This small molecule binds to this protein.
Small molecule (SMILES): CC(=O)N[C@@H]1[C@@H](O)[C@H](O)[C@@H](CO)O[C@H]1O

Sequence of chain 17.B:
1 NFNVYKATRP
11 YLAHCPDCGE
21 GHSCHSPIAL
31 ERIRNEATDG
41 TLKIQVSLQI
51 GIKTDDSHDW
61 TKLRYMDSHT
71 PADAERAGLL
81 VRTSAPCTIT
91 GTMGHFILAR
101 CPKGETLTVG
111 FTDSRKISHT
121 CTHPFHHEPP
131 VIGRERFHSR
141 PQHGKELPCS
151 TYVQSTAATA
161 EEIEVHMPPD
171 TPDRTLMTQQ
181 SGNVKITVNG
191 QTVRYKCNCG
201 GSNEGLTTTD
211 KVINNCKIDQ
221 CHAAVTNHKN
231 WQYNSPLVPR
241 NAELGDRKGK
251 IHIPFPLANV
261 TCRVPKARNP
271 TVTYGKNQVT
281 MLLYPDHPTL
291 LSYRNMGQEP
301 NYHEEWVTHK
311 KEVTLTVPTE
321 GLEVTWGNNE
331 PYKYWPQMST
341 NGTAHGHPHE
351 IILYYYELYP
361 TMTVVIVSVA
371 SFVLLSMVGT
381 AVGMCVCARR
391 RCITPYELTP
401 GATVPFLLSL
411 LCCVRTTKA

Sequence of chain 17.A:
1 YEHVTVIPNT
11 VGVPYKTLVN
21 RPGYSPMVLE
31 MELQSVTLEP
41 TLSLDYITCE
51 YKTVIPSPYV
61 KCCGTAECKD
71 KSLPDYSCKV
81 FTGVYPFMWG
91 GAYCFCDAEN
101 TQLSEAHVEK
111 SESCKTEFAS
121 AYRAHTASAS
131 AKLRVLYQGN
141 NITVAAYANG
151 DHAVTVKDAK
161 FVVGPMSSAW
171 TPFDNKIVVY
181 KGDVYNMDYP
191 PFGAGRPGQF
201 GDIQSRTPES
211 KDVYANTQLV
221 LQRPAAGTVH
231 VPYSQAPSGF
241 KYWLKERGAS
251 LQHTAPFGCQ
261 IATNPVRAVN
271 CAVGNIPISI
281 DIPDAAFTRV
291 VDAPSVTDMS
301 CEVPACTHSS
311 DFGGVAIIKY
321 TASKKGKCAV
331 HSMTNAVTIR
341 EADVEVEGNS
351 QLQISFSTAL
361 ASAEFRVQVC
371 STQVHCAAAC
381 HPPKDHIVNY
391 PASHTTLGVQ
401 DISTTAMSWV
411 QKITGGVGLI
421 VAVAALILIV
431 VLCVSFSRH

Binding-site contacts:
Ligand atom C6 contacts residue LYS115 of chain 17.A at 3.9 Å.
Ligand atom C6 contacts residue THR116 of chain 17.A at 3.5 Å.
Ligand atom C6 contacts residue PHE118 of chain 17.A at 4.4 Å (hydrophobic).
Ligand atom N2 contacts residue ASN259 of chain 17.B at 2.9 Å (h-bond).
Ligand atom O5 contacts residue THR116 of chain 17.A at 2.6 Å (h-bond).
Ligand atom C7 contacts residue ASN259 of chain 17.B at 3.1 Å.
Ligand atom O6 contacts residue LYS115 of chain 17.A at 4.4 Å.
Ligand atom C1 contacts residue ASN259 of chain 17.B at 1.4 Å.
Ligand atom O5 contacts residue ASN259 of chain 17.B at 2.4 Å (h-bond).
Ligand atom C1 contacts residue THR116 of chain 17.A at 3.3 Å.
Ligand atom C2 contacts residue ASN259 of chain 17.B at 2.4 Å.
Ligand atom C4 contacts residue ASN259 of chain 17.B at 4.2 Å.
Ligand atom O6 contacts residue PHE118 of chain 17.A at 3.9 Å.
Ligand atom C8 contacts residue ASN259 of chain 17.B at 4.1 Å.
Ligand atom C3 contacts residue ASN259 of chain 17.B at 3.8 Å.
Ligand atom C5 contacts residue THR116 of chain 17.A at 3.5 Å.
Ligand atom C5 contacts residue ASN259 of chain 17.B at 3.7 Å.
Ligand atom O7 contacts residue ASN259 of chain 17.B at 3.0 Å (h-bond).